Sequence of chain 1.A:
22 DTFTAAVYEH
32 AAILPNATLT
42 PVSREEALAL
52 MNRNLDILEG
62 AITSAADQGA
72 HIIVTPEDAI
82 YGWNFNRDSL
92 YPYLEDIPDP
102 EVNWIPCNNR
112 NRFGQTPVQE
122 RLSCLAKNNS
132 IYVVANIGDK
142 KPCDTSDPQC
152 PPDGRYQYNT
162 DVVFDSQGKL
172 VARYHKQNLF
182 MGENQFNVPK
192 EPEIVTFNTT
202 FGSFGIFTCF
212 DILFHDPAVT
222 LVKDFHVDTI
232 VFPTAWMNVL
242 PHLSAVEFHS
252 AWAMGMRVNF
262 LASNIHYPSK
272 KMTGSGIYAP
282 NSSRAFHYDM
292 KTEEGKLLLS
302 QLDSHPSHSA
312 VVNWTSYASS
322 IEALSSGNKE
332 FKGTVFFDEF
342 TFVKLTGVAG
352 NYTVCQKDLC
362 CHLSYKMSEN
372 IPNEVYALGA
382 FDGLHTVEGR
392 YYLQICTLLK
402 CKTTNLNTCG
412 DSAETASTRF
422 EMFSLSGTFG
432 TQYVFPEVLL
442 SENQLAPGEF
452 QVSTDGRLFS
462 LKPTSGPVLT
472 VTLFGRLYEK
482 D

The small molecule below binds the protein below.
Small molecule (SMILES): CC(=O)N[C@@H]1[C@@H](O)[C@H](O)[C@@H](CO)O[C@H]1O

Binding-site contacts:
Ligand atom C7 contacts residue ASN129 of chain 1.A at 3.2 Å.
Ligand atom C1 contacts residue CYS108 of chain 1.A at 4.4 Å (hydrophobic).
Ligand atom C4 contacts residue ASN129 of chain 1.A at 4.2 Å.
Ligand atom C1 contacts residue ASN129 of chain 1.A at 1.4 Å.
Ligand atom C1 contacts residue CYS125 of chain 1.A at 4.0 Å (hydrophobic).
Ligand atom C8 contacts residue GLU60 of chain 1.A at 4.1 Å.
Ligand atom C7 contacts residue CYS125 of chain 1.A at 3.8 Å (hydrophobic).
Ligand atom C2 contacts residue ASN129 of chain 1.A at 2.4 Å.
Ligand atom N2 contacts residue CYS125 of chain 1.A at 3.3 Å.
Ligand atom O6 contacts residue ASN129 of chain 1.A at 4.3 Å.
Ligand atom O7 contacts residue CYS125 of chain 1.A at 4.4 Å.
Ligand atom O5 contacts residue ASN129 of chain 1.A at 2.3 Å (h-bond).
Ligand atom C8 contacts residue CYS125 of chain 1.A at 4.0 Å (hydrophobic).
Ligand atom O7 contacts residue GLU60 of chain 1.A at 4.1 Å.
Ligand atom C2 contacts residue CYS125 of chain 1.A at 4.2 Å (hydrophobic).
Ligand atom O7 contacts residue ASN129 of chain 1.A at 2.8 Å (h-bond).
Ligand atom C8 contacts residue ARG122 of chain 1.A at 4.2 Å.
Ligand atom C8 contacts residue LEU126 of chain 1.A at 4.2 Å (hydrophobic).
Ligand atom N2 contacts residue ASN129 of chain 1.A at 2.9 Å (h-bond).
Ligand atom C3 contacts residue ASN129 of chain 1.A at 3.8 Å.
Ligand atom C5 contacts residue ASN129 of chain 1.A at 3.6 Å.